This small molecule binds to this protein.
Small molecule (SMILES): O=C(CO)N[C@H]1[C@H]([C@H](O)[C@H](O)CO)O[C@](O)(C(=O)O)C[C@@H]1O

Sequence of chain 1.A:
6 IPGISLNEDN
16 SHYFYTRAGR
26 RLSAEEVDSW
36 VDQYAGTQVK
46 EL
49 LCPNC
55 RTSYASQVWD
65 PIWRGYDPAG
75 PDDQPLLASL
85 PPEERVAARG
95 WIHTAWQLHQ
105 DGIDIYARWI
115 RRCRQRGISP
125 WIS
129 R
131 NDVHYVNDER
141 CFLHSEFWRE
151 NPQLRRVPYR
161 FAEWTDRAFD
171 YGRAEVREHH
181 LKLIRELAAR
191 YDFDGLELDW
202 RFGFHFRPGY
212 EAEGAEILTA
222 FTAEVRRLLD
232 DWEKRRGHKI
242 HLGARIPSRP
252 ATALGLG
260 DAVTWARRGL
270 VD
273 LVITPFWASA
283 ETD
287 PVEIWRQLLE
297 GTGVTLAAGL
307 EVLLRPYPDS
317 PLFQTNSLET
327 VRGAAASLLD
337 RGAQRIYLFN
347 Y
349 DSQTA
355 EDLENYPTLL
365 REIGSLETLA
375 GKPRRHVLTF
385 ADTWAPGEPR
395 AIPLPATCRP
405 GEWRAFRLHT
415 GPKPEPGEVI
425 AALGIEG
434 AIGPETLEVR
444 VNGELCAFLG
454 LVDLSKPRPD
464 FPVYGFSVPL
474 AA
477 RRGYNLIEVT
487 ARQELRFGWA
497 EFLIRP

Binding-site contacts:
Ligand atom O1B contacts residue ARG129 of chain 1.A at 3.0 Å (salt-bridge).
Ligand atom C3 contacts residue ASN346 of chain 1.A at 3.3 Å.
Ligand atom O11 contacts residue GLN351 of chain 1.A at 3.5 Å (h-bond).
Ligand atom C11 contacts residue GLN351 of chain 1.A at 3.2 Å.
Ligand atom C11 contacts residue TYR20 of chain 1.A at 3.7 Å (hydrophobic).
Ligand atom O2 contacts residue ASN346 of chain 1.A at 3.3 Å (h-bond).
Ligand atom O6 contacts residue HIS134 of chain 1.A at 3.5 Å (h-bond).
Ligand atom O11 contacts residue TYR20 of chain 1.A at 3.6 Å.
Ligand atom O1A contacts residue ARG202 of chain 1.A at 2.8 Å (salt-bridge).
Ligand atom C8 contacts residue ASN15 of chain 1.A at 3.6 Å.
Ligand atom O1A contacts residue ASN346 of chain 1.A at 3.0 Å (h-bond).
Ligand atom C11 contacts residue THR352 of chain 1.A at 3.7 Å.
Ligand atom O1A contacts residue ACT1 of chain 1.C at 3.9 Å.
Ligand atom O8 contacts residue ASP14 of chain 1.A at 3.8 Å.
Ligand atom C8 contacts residue SER16 of chain 1.A at 3.5 Å.
Ligand atom C6 contacts residue ASP14 of chain 1.A at 3.5 Å.
Ligand atom O2 contacts residue ASP14 of chain 1.A at 3.1 Å (salt-bridge).
Ligand atom C1 contacts residue ARG129 of chain 1.A at 3.7 Å.
Ligand atom O1A contacts residue PHE345 of chain 1.A at 3.7 Å.
Ligand atom O2 contacts residue ARG129 of chain 1.A at 2.8 Å (salt-bridge).
Ligand atom O7 contacts residue HIS134 of chain 1.A at 3.3 Å (h-bond).
Ligand atom C7 contacts residue SER16 of chain 1.A at 3.5 Å.
Ligand atom O9 contacts residue ASN15 of chain 1.A at 2.4 Å (h-bond).
Ligand atom C4 contacts residue ACT1 of chain 1.C at 3.1 Å.
Ligand atom C9 contacts residue TRP95 of chain 1.A at 3.6 Å (hydrophobic).
Ligand atom O8 contacts residue ASN15 of chain 1.A at 2.5 Å (h-bond).
Ligand atom O9 contacts residue TRP95 of chain 1.A at 3.4 Å.
Ligand atom O1B contacts residue ARG202 of chain 1.A at 2.7 Å (salt-bridge).
Ligand atom C9 contacts residue ASN15 of chain 1.A at 3.5 Å.
Ligand atom O9 contacts residue CYS53 of chain 1.A at 3.3 Å.
Ligand atom O4 contacts residue THR352 of chain 1.A at 2.9 Å (h-bond).
Ligand atom O1B contacts residue HIS134 of chain 1.A at 3.2 Å.
Ligand atom O1A contacts residue TRP279 of chain 1.A at 3.6 Å.
Ligand atom O4 contacts residue ACT1 of chain 1.C at 2.6 Å (h-bond).
Ligand atom O8 contacts residue SER16 of chain 1.A at 2.7 Å (h-bond).
Ligand atom C3 contacts residue ACT1 of chain 1.C at 2.6 Å.
Ligand atom C2 contacts residue ASN346 of chain 1.A at 3.8 Å.
Ligand atom C2 contacts residue ARG129 of chain 1.A at 3.7 Å.
Ligand atom C4 contacts residue THR352 of chain 1.A at 3.6 Å.
Ligand atom C1 contacts residue ARG202 of chain 1.A at 3.5 Å.